Sequence of chain 1.B:
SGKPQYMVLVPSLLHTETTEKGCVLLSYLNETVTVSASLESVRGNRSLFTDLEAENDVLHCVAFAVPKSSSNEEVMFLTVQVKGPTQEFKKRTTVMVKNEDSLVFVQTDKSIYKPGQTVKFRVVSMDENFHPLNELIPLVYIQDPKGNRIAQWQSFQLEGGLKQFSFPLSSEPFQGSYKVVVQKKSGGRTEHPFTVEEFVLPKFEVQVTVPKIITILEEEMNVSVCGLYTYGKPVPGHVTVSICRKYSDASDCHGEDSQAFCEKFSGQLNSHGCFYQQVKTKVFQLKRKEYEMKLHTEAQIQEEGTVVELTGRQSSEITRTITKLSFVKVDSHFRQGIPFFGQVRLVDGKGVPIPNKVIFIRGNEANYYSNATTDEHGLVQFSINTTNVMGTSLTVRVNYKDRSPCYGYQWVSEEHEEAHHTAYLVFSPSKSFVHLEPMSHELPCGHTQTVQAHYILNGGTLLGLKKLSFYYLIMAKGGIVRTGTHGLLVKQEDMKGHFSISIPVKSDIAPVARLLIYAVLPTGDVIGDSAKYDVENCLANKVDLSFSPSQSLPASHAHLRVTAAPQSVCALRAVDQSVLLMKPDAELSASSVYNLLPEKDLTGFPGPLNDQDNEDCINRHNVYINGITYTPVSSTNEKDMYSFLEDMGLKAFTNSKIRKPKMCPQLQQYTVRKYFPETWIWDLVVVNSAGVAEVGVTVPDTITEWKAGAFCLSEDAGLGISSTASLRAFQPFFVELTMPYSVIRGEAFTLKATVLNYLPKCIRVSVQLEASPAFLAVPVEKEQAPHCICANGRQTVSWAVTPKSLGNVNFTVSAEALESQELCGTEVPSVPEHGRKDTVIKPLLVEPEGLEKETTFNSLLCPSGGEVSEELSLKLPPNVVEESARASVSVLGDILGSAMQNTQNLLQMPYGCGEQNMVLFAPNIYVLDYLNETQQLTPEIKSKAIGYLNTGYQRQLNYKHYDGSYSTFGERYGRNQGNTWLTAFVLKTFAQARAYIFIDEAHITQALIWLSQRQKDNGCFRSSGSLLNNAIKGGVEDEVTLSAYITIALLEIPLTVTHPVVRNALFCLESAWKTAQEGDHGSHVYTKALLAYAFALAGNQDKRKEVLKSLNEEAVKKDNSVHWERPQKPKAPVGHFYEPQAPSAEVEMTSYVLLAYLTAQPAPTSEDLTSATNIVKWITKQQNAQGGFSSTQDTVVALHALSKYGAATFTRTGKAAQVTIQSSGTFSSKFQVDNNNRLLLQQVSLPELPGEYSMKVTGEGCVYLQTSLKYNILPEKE

Binding-site contacts:
Ligand atom C5 contacts residue ASN396 of chain 1.B at 3.6 Å.
Ligand atom C3 contacts residue ASN396 of chain 1.B at 3.8 Å.
Ligand atom C2 contacts residue ASN396 of chain 1.B at 2.5 Å.
Ligand atom C1 contacts residue ASN396 of chain 1.B at 1.4 Å.
Ligand atom C7 contacts residue ASN396 of chain 1.B at 4.0 Å.
Ligand atom O5 contacts residue ASN396 of chain 1.B at 2.4 Å (h-bond).
Ligand atom N2 contacts residue VAL383 of chain 1.B at 4.4 Å.
Ligand atom C8 contacts residue PHE385 of chain 1.B at 4.0 Å (hydrophobic).
Ligand atom C4 contacts residue ASN396 of chain 1.B at 4.2 Å.
Ligand atom N2 contacts residue ASN396 of chain 1.B at 2.9 Å (h-bond).

This small molecule binds to this protein.
Small molecule (SMILES): CC(=O)N[C@@H]1[C@@H](O)[C@H](O)[C@@H](CO)O[C@H]1O